Sequence of chain 1.A:
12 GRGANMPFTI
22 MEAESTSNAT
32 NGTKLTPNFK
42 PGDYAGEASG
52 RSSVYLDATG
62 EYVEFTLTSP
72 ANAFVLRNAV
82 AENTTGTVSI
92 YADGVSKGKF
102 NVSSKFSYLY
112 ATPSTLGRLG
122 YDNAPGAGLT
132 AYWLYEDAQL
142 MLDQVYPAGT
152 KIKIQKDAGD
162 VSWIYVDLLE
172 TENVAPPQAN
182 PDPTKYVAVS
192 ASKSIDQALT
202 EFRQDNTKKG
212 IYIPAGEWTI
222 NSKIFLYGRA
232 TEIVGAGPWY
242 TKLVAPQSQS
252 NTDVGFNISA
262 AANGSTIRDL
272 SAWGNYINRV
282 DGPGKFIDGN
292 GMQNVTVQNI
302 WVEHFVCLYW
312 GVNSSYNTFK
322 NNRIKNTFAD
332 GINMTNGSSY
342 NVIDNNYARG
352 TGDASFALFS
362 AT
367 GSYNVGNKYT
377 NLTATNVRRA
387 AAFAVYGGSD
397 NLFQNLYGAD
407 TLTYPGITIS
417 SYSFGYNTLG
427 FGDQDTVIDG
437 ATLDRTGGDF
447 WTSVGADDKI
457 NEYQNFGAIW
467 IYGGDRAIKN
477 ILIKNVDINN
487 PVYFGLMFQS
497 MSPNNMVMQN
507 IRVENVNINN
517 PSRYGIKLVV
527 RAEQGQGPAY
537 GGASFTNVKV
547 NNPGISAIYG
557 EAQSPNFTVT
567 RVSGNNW

A small-molecule ligand and the protein it binds are described below.
Small molecule (SMILES): OC[C@H]1O[C@H](O[C@@H]2[C@@H](O)[C@@H](O)O[C@H](CO)[C@H]2O)[C@H](O)[C@@H](O)[C@@H]1O

Binding-site contacts:
Ligand atom C6 contacts residue TRP466 of chain 1.A at 4.0 Å (hydrophobic).
Ligand atom O5 contacts residue TYR418 of chain 1.A at 3.4 Å (h-bond).
Ligand atom O5 contacts residue GLN460 of chain 1.A at 3.0 Å (h-bond).
Ligand atom C6 contacts residue TRP447 of chain 1.A at 4.5 Å (hydrophobic).
Ligand atom C5 contacts residue TYR418 of chain 1.A at 4.2 Å (hydrophobic).
Ligand atom O5 contacts residue TRP447 of chain 1.A at 4.1 Å.
Ligand atom O1 contacts residue GLN460 of chain 1.A at 4.1 Å.
Ligand atom O4 contacts residue TYR468 of chain 1.A at 3.8 Å.
Ligand atom C1 contacts residue TRP447 of chain 1.A at 4.3 Å (hydrophobic).
Ligand atom C6 contacts residue TYR418 of chain 1.A at 4.0 Å (hydrophobic).
Ligand atom C6 contacts residue GLN495 of chain 1.A at 4.1 Å.
Ligand atom C1 contacts residue TYR418 of chain 1.A at 3.7 Å (hydrophobic).
Ligand atom O2 contacts residue TYR418 of chain 1.A at 4.5 Å.
Ligand atom C5 contacts residue GLU529 of chain 1.A at 4.5 Å.
Ligand atom O3 contacts residue PHE420 of chain 1.A at 4.5 Å.
Ligand atom C2 contacts residue TYR418 of chain 1.A at 3.8 Å (hydrophobic).
Ligand atom C2 contacts residue PHE420 of chain 1.A at 4.0 Å (hydrophobic).
Ligand atom O6 contacts residue GLN495 of chain 1.A at 3.0 Å (h-bond).
Ligand atom O5 contacts residue GLU529 of chain 1.A at 3.6 Å.
Ligand atom C1 contacts residue GLU529 of chain 1.A at 3.4 Å.
Ligand atom O6 contacts residue TRP466 of chain 1.A at 4.2 Å.
Ligand atom O2 contacts residue PHE420 of chain 1.A at 3.4 Å.
Ligand atom O6 contacts residue GLN460 of chain 1.A at 2.6 Å (h-bond).
Ligand atom C2 contacts residue TRP447 of chain 1.A at 3.9 Å (hydrophobic).
Ligand atom O6 contacts residue TYR468 of chain 1.A at 4.3 Å.
Ligand atom O6 contacts residue TYR418 of chain 1.A at 3.9 Å.
Ligand atom C5 contacts residue GLN460 of chain 1.A at 4.1 Å.
Ligand atom C6 contacts residue GLN460 of chain 1.A at 3.4 Å.
Ligand atom O3 contacts residue TRP447 of chain 1.A at 3.6 Å.
Ligand atom O1 contacts residue GLU529 of chain 1.A at 2.6 Å (salt-bridge).
Ligand atom O2 contacts residue TRP447 of chain 1.A at 3.2 Å.
Ligand atom C1 contacts residue GLN460 of chain 1.A at 3.5 Å.
Ligand atom C6 contacts residue TYR468 of chain 1.A at 4.0 Å (hydrophobic).
Ligand atom C4 contacts residue TRP447 of chain 1.A at 4.1 Å (hydrophobic).
Ligand atom C5 contacts residue TYR468 of chain 1.A at 4.2 Å (hydrophobic).
Ligand atom C3 contacts residue TRP447 of chain 1.A at 3.7 Å (hydrophobic).